Binding-site contacts:
Ligand atom C20 contacts residue PHE28 of chain 1.A at 3.5 Å (hydrophobic).
Ligand atom C2 contacts residue VAL91 of chain 1.A at 4.0 Å (hydrophobic).
Ligand atom C2 contacts residue PRO27 of chain 1.A at 3.7 Å (hydrophobic).
Ligand atom C22 contacts residue PRO27 of chain 1.A at 3.4 Å (hydrophobic).
Ligand atom C22 contacts residue PRO31 of chain 1.A at 3.6 Å (hydrophobic).
Ligand atom O25 contacts residue ASN85 of chain 1.A at 3.0 Å (h-bond).
Ligand atom O27 contacts residue ASP33 of chain 1.A at 2.8 Å (salt-bridge).
Ligand atom S29 contacts residue PRO31 of chain 1.A at 3.8 Å.
Ligand atom C7 contacts residue TRP26 of chain 1.A at 3.8 Å (hydrophobic).
Ligand atom C19 contacts residue VAL32 of chain 1.A at 3.6 Å (hydrophobic).
Ligand atom C14 contacts residue LEU37 of chain 1.A at 4.0 Å (hydrophobic).
Ligand atom C18 contacts residue PRO27 of chain 1.A at 3.1 Å (hydrophobic).
Ligand atom C1 contacts residue VAL91 of chain 1.A at 3.9 Å (hydrophobic).
Ligand atom C1 contacts residue MET94 of chain 1.A at 3.8 Å (hydrophobic).
Ligand atom C5 contacts residue TRP26 of chain 1.A at 3.9 Å (hydrophobic).
Ligand atom C3 contacts residue HIS89 of chain 1.A at 3.7 Å.
Ligand atom C2 contacts residue MET94 of chain 1.A at 3.7 Å (hydrophobic).
Ligand atom C4 contacts residue LEU37 of chain 1.A at 4.0 Å (hydrophobic).
Ligand atom C12 contacts residue TRP26 of chain 1.A at 4.0 Å (hydrophobic).
Ligand atom C9 contacts residue LEU37 of chain 1.A at 3.6 Å (hydrophobic).
Ligand atom O26 contacts residue PRO31 of chain 1.A at 3.8 Å.
Ligand atom C3 contacts residue GLU90 of chain 1.A at 3.7 Å.
Ligand atom O27 contacts residue LEU37 of chain 1.A at 3.6 Å.
Ligand atom O26 contacts residue LYS30 of chain 1.A at 2.9 Å (salt-bridge).
Ligand atom C1 contacts residue GLU90 of chain 1.A at 3.7 Å.
Ligand atom C20 contacts residue PRO27 of chain 1.A at 3.5 Å (hydrophobic).
Ligand atom C5 contacts residue PRO27 of chain 1.A at 3.9 Å (hydrophobic).
Ligand atom C7 contacts residue LEU37 of chain 1.A at 3.8 Å (hydrophobic).
Ligand atom O27 contacts residue VAL32 of chain 1.A at 3.6 Å.
Ligand atom C4 contacts residue TRP26 of chain 1.A at 3.6 Å (hydrophobic).
Ligand atom N23 contacts residue LEU37 of chain 1.A at 3.8 Å.
Ligand atom C6 contacts residue HIS89 of chain 1.A at 3.8 Å.
Ligand atom C20 contacts residue VAL91 of chain 1.A at 3.8 Å (hydrophobic).
Ligand atom C8 contacts residue LEU37 of chain 1.A at 3.6 Å (hydrophobic).
Ligand atom C21 contacts residue LEU39 of chain 1.A at 3.8 Å (hydrophobic).
Ligand atom C21 contacts residue ASN85 of chain 1.A at 3.4 Å.
Ligand atom C17 contacts residue ASN85 of chain 1.A at 4.0 Å.
Ligand atom C22 contacts residue LYS30 of chain 1.A at 3.4 Å.
Ligand atom C15 contacts residue LEU37 of chain 1.A at 3.8 Å (hydrophobic).
Ligand atom O27 contacts residue PRO31 of chain 1.A at 3.5 Å (h-bond).

The small molecule below binds the protein below.
Small molecule (SMILES): Cc1[nH]c(-c2cc(NS(C)(=O)=O)ccc2Oc2ccccc2)c2c1C(=O)CCC2

Sequence of chain 1.A:
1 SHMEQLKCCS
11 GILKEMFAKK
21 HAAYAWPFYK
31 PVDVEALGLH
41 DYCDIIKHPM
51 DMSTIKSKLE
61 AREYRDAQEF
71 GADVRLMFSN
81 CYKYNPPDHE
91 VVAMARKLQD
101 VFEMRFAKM